The small molecule below binds the protein below.
Small molecule (SMILES): NC1NC(=O)C(CCC[C@H](c2ccc(C(=O)N[C@@H](CCC(=O)O)C(=O)O)cc2)C(O)(O)C(F)(F)F)C(N)N1

Binding-site contacts:
Ligand atom C10 contacts residue ASP144 of chain 1.D at 3.6 Å.
Ligand atom OA2 contacts residue ASN106 of chain 1.D at 3.3 Å (h-bond).
Ligand atom C18 contacts residue ARG64 of chain 1.D at 3.4 Å.
Ligand atom F2 contacts residue SER118 of chain 1.D at 3.5 Å.
Ligand atom N contacts residue MET89 of chain 1.D at 2.9 Å (h-bond).
Ligand atom F1 contacts residue MET89 of chain 1.D at 3.3 Å.
Ligand atom F2 contacts residue MET89 of chain 1.D at 3.3 Å.
Ligand atom N3 contacts residue GLU141 of chain 1.D at 3.6 Å.
Ligand atom N2 contacts residue GLU141 of chain 1.D at 3.1 Å (salt-bridge).
Ligand atom OA1 contacts residue HIS108 of chain 1.D at 3.1 Å (h-bond).
Ligand atom N2 contacts residue LEU92 of chain 1.D at 2.8 Å (h-bond).
Ligand atom N8 contacts residue ARG90 of chain 1.D at 2.9 Å (salt-bridge).
Ligand atom N2 contacts residue VAL97 of chain 1.D at 3.6 Å.
Ligand atom O1 contacts residue ASP144 of chain 1.D at 3.1 Å (salt-bridge).
Ligand atom OA2 contacts residue ASP144 of chain 1.D at 2.6 Å (salt-bridge).
Ligand atom C8 contacts residue ALA140 of chain 1.D at 3.6 Å (hydrophobic).
Ligand atom C1 contacts residue ASP144 of chain 1.D at 2.7 Å.
Ligand atom N3 contacts residue ALA140 of chain 1.D at 2.9 Å (h-bond).
Ligand atom O1 contacts residue VAL143 of chain 1.D at 3.5 Å.
Ligand atom C17 contacts residue MET89 of chain 1.D at 3.5 Å (hydrophobic).
Ligand atom OA1 contacts residue GLY117 of chain 1.D at 3.2 Å (h-bond).
Ligand atom F contacts residue PRO109 of chain 1.D at 3.3 Å.
Ligand atom N1 contacts residue LEU92 of chain 1.D at 2.9 Å (h-bond).
Ligand atom OA1 contacts residue ASP144 of chain 1.D at 2.7 Å (salt-bridge).
Ligand atom O1 contacts residue ALA140 of chain 1.D at 3.6 Å (h-bond).
Ligand atom N8 contacts residue LEU92 of chain 1.D at 3.5 Å (h-bond).
Ligand atom O3 contacts residue ARG90 of chain 1.D at 3.5 Å (salt-bridge).
Ligand atom O3 contacts residue ARG64 of chain 1.D at 2.5 Å (salt-bridge).
Ligand atom C19 contacts residue MET89 of chain 1.D at 3.4 Å (hydrophobic).
Ligand atom C5 contacts residue ASP144 of chain 1.D at 3.4 Å.
Ligand atom O2 contacts residue ARG90 of chain 1.D at 3.3 Å.
Ligand atom N2 contacts residue ALA140 of chain 1.D at 3.6 Å.
Ligand atom OA2 contacts residue HIS108 of chain 1.D at 2.7 Å (h-bond).
Ligand atom F contacts residue HIS108 of chain 1.D at 3.5 Å.
Ligand atom N8 contacts residue LEU85 of chain 1.D at 3.6 Å.
Ligand atom C15 contacts residue MET89 of chain 1.D at 3.2 Å (hydrophobic).
Ligand atom C12 contacts residue VAL143 of chain 1.D at 3.5 Å (hydrophobic).
Ligand atom C5 contacts residue HIS108 of chain 1.D at 3.4 Å.
Ligand atom O2 contacts residue ILE91 of chain 1.D at 2.7 Å (h-bond).
Ligand atom O2 contacts residue MET89 of chain 1.D at 3.4 Å (h-bond).

Sequence of chain 1.D:
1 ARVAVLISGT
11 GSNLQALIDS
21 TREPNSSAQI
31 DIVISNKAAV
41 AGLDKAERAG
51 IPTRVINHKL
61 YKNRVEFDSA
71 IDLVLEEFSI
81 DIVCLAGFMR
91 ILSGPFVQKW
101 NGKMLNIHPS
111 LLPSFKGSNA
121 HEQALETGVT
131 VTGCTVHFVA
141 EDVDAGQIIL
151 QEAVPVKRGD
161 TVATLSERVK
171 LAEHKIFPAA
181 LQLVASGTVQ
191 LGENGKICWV